Sequence of chain 1.D:
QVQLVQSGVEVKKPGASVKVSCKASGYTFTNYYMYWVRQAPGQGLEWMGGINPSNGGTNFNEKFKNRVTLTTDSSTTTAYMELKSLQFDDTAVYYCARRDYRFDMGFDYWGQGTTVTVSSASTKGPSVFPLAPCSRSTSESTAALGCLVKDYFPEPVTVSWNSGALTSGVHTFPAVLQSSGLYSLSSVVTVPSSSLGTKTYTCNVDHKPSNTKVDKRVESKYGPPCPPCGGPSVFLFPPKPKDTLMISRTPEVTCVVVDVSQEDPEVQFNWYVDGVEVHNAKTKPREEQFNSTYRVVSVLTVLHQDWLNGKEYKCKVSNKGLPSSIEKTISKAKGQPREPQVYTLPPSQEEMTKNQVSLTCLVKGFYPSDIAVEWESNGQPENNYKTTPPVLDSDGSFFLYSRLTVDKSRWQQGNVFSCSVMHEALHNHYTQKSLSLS

A small-molecule ligand and the protein it binds are described below.
Small molecule (SMILES): OC[C@H]1O[C@@](CO)(O[C@H]2O[C@H](CO)[C@@H](O)[C@H](O)[C@H]2O)[C@@H](O)[C@@H]1O

Binding-site contacts:
Ligand atom C5 contacts residue LEU177 of chain 1.D at 4.4 Å (hydrophobic).
Ligand atom O6 contacts residue SER119 of chain 1.D at 4.0 Å.
Ligand atom O6 contacts residue THR91 of chain 1.D at 4.0 Å.
Ligand atom O6 contacts residue PHE88 of chain 1.D at 4.2 Å.
Ligand atom C4 contacts residue SER179 of chain 1.D at 4.1 Å.
Ligand atom O6 contacts residue LEU177 of chain 1.D at 3.2 Å.
Ligand atom O5 contacts residue LEU177 of chain 1.D at 3.6 Å.
Ligand atom C6 contacts residue LEU177 of chain 1.D at 3.9 Å (hydrophobic).
Ligand atom O4 contacts residue PHE88 of chain 1.D at 3.7 Å.
Ligand atom C2 contacts residue LEU177 of chain 1.D at 4.5 Å (hydrophobic).
Ligand atom C1 contacts residue LEU177 of chain 1.D at 3.8 Å (hydrophobic).
Ligand atom C5 contacts residue PHE88 of chain 1.D at 4.5 Å (hydrophobic).
Ligand atom O3 contacts residue GLN178 of chain 1.D at 4.4 Å.
Ligand atom C3 contacts residue SER179 of chain 1.D at 3.8 Å.
Ligand atom C6 contacts residue PHE88 of chain 1.D at 3.5 Å (hydrophobic).
Ligand atom C2 contacts residue GLN178 of chain 1.D at 3.8 Å.
Ligand atom C5 contacts residue PHE88 of chain 1.D at 4.0 Å (hydrophobic).
Ligand atom O5 contacts residue LEU177 of chain 1.D at 4.3 Å.
Ligand atom O6 contacts residue PHE88 of chain 1.D at 4.0 Å.
Ligand atom O2 contacts residue SER179 of chain 1.D at 3.8 Å.
Ligand atom O2 contacts residue LEU177 of chain 1.D at 4.4 Å.
Ligand atom O3 contacts residue SER179 of chain 1.D at 2.7 Å (h-bond).
Ligand atom C2 contacts residue SER179 of chain 1.D at 4.2 Å.
Ligand atom O2 contacts residue LEU177 of chain 1.D at 4.5 Å.
Ligand atom C6 contacts residue LEU177 of chain 1.D at 4.2 Å (hydrophobic).
Ligand atom O6 contacts residue GLY181 of chain 1.D at 3.9 Å.
Ligand atom O2 contacts residue GLN178 of chain 1.D at 3.8 Å.
Ligand atom C6 contacts residue GLY181 of chain 1.D at 4.1 Å.
Ligand atom O4 contacts residue ASP89 of chain 1.D at 4.2 Å.